Sequence of chain 1.A:
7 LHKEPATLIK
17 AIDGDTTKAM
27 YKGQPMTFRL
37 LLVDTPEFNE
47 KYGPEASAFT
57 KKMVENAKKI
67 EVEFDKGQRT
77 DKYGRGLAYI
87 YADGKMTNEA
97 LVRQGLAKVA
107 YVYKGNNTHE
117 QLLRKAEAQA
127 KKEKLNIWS

Binding-site contacts:
Ligand atom C4' contacts residue ARG81 of chain 1.A at 3.8 Å.
Ligand atom O6P contacts residue GLU43 of chain 1.A at 4.1 Å.
Ligand atom C5 contacts residue LEU83 of chain 1.A at 4.0 Å (hydrophobic).
Ligand atom O5P contacts residue ARG35 of chain 1.A at 2.8 Å (salt-bridge).
Ligand atom C2 contacts residue ASP77 of chain 1.A at 4.0 Å.
Ligand atom O4 contacts residue LEU83 of chain 1.A at 3.6 Å.
Ligand atom P2 contacts residue CA1 of chain 1.B at 4.1 Å.
Ligand atom O5P contacts residue CA1 of chain 1.B at 3.2 Å.
Ligand atom O5P contacts residue ASP40 of chain 1.A at 3.4 Å (salt-bridge).
Ligand atom C5M contacts residue LEU36 of chain 1.A at 4.0 Å (hydrophobic).
Ligand atom C4 contacts residue TYR109 of chain 1.A at 3.6 Å (hydrophobic).
Ligand atom P2 contacts residue ARG81 of chain 1.A at 4.0 Å.
Ligand atom O2P contacts residue TYR79 of chain 1.A at 2.5 Å (h-bond).
Ligand atom O4P contacts residue ARG81 of chain 1.A at 2.8 Å (salt-bridge).
Ligand atom C5' contacts residue ARG81 of chain 1.A at 4.0 Å.
Ligand atom P2 contacts residue ARG35 of chain 1.A at 3.6 Å.
Ligand atom C4 contacts residue LEU83 of chain 1.A at 3.6 Å (hydrophobic).
Ligand atom C2' contacts residue TYR109 of chain 1.A at 3.5 Å (hydrophobic).
Ligand atom O3' contacts residue LYS78 of chain 1.A at 3.5 Å (salt-bridge).
Ligand atom O2 contacts residue TYR109 of chain 1.A at 3.9 Å.
Ligand atom O1P contacts residue TYR79 of chain 1.A at 3.5 Å (h-bond).
Ligand atom C5M contacts residue TYR107 of chain 1.A at 3.7 Å (hydrophobic).
Ligand atom C5' contacts residue TYR107 of chain 1.A at 3.6 Å (hydrophobic).
Ligand atom C5 contacts residue TYR107 of chain 1.A at 4.0 Å (hydrophobic).
Ligand atom O2 contacts residue ASP77 of chain 1.A at 3.8 Å.
Ligand atom O4P contacts residue ARG35 of chain 1.A at 2.9 Å (salt-bridge).
Ligand atom C5M contacts residue ARG35 of chain 1.A at 3.7 Å.
Ligand atom O4' contacts residue ARG81 of chain 1.A at 3.1 Å (salt-bridge).
Ligand atom C2' contacts residue TYR107 of chain 1.A at 3.7 Å (hydrophobic).
Ligand atom P1 contacts residue TYR79 of chain 1.A at 3.5 Å.
Ligand atom C3' contacts residue TYR107 of chain 1.A at 3.9 Å (hydrophobic).
Ligand atom O5' contacts residue ARG81 of chain 1.A at 3.1 Å (salt-bridge).
Ligand atom O4 contacts residue TYR109 of chain 1.A at 3.8 Å.
Ligand atom O5' contacts residue ARG35 of chain 1.A at 3.6 Å.
Ligand atom O1P contacts residue LYS78 of chain 1.A at 2.8 Å (salt-bridge).
Ligand atom P1 contacts residue LYS78 of chain 1.A at 3.7 Å.
Ligand atom C2 contacts residue TYR109 of chain 1.A at 3.9 Å (hydrophobic).
Ligand atom O4 contacts residue LEU37 of chain 1.A at 3.9 Å.
Ligand atom N3 contacts residue LEU83 of chain 1.A at 3.8 Å.
Ligand atom N3 contacts residue TYR109 of chain 1.A at 3.5 Å.

A protein and the small-molecule ligand that binds it are described below.
Small molecule (SMILES): Cc1cn([C@H]2C[C@H](OP(=O)(O)O)[C@@H](COP(=O)(O)O)O2)c(=O)[nH]c1=O